A small-molecule ligand and the protein it binds are described below.
Small molecule (SMILES): Nc1nc2c(c(=O)[nH]1)N[C@@H](/C(S)=C(/S)[C@H](O)CO[P](=O)(O)O[P](=O)(O)OC[C@H]1O[C@@H](n3cnc4c(=O)[nH]c(N)nc43)[C@H](O)[C@@H]1O)C=N2

Sequence of chain 1.Q:
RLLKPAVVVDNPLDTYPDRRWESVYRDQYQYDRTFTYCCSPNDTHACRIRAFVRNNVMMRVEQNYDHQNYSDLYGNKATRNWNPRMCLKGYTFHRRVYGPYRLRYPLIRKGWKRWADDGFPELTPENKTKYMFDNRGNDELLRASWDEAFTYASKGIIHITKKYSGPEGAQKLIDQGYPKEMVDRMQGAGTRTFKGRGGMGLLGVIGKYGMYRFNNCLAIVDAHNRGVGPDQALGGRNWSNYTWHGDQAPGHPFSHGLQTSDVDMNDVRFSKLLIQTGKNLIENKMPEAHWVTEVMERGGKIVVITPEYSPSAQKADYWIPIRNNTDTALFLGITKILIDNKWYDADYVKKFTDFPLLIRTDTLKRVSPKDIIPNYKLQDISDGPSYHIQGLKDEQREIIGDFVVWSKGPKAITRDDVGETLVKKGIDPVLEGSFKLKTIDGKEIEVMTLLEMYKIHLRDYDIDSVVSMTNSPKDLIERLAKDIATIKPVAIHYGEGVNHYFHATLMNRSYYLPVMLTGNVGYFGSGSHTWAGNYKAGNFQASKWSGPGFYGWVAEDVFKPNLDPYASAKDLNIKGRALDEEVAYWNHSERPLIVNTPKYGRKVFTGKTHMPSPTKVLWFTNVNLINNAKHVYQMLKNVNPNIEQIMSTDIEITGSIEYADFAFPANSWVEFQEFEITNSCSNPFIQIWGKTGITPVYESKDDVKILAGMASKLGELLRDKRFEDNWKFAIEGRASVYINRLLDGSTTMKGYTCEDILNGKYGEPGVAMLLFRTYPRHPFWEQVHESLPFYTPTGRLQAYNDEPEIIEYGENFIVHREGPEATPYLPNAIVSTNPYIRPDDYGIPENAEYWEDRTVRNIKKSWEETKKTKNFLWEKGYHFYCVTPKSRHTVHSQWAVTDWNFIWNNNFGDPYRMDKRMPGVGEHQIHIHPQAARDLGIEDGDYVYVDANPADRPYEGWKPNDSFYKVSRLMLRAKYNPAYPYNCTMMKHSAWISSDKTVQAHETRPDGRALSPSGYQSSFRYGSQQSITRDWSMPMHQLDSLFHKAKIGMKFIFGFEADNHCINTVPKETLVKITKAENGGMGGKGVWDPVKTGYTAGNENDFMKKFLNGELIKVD

Binding-site contacts:
Ligand atom N2 contacts residue THR680 of chain 1.Q at 3.1 Å (h-bond).
Ligand atom C20 contacts residue HIS1020 of chain 1.Q at 3.0 Å.
Ligand atom O1A contacts residue GLN925 of chain 1.Q at 3.2 Å.
Ligand atom C10 contacts residue HIS923 of chain 1.Q at 3.2 Å.
Ligand atom O14 contacts residue HIS531 of chain 1.Q at 3.0 Å.
Ligand atom S13 contacts residue MD11 of chain 1.GC at 3.1 Å (h-bond).
Ligand atom O3A contacts residue HIS273 of chain 1.Q at 3.0 Å (h-bond).
Ligand atom S12 contacts residue ASN70 of chain 1.Q at 2.9 Å (h-bond).
Ligand atom N18 contacts residue HIS1020 of chain 1.Q at 2.9 Å (h-bond).
Ligand atom N2 contacts residue ASP734 of chain 1.Q at 2.8 Å (salt-bridge).
Ligand atom O1A contacts residue VAL922 of chain 1.Q at 3.1 Å (h-bond).
Ligand atom N16 contacts residue GLN1057 of chain 1.Q at 3.1 Å (h-bond).
Ligand atom N8 contacts residue HIS1020 of chain 1.Q at 2.7 Å (h-bond).
Ligand atom O3B contacts residue HIS923 of chain 1.Q at 3.0 Å.
Ligand atom C1' contacts residue ASP681 of chain 1.Q at 3.1 Å.
Ligand atom N16 contacts residue THR915 of chain 1.Q at 2.4 Å (h-bond).
Ligand atom N2 contacts residue THR652 of chain 1.Q at 2.9 Å (h-bond).
Ligand atom S13 contacts residue LYS917 of chain 1.Q at 3.1 Å (salt-bridge).
Ligand atom S13 contacts residue HIS273 of chain 1.Q at 3.2 Å (h-bond).
Ligand atom O4' contacts residue ASP681 of chain 1.Q at 3.2 Å (salt-bridge).
Ligand atom O11 contacts residue HIS1020 of chain 1.Q at 3.1 Å (h-bond).
Ligand atom O2A contacts residue SER924 of chain 1.Q at 2.3 Å (h-bond).
Ligand atom O6 contacts residue LYS236 of chain 1.Q at 3.3 Å (salt-bridge).
Ligand atom O2B contacts residue VAL654 of chain 1.Q at 3.0 Å.
Ligand atom O1B contacts residue ASN655 of chain 1.Q at 3.1 Å (h-bond).
Ligand atom O11 contacts residue HIS923 of chain 1.Q at 2.9 Å.
Ligand atom N1 contacts residue ASP734 of chain 1.Q at 3.0 Å (salt-bridge).
Ligand atom N17 contacts residue THR915 of chain 1.Q at 2.7 Å (h-bond).
Ligand atom C17 contacts residue THR915 of chain 1.Q at 2.9 Å.
Ligand atom S12 contacts residue ASP275 of chain 1.Q at 3.3 Å (salt-bridge).
Ligand atom S12 contacts residue HIS923 of chain 1.Q at 3.1 Å (h-bond).
Ligand atom O14 contacts residue THR915 of chain 1.Q at 3.1 Å (h-bond).
Ligand atom O3' contacts residue ASP681 of chain 1.Q at 2.7 Å (salt-bridge).
Ligand atom O14 contacts residue LYS917 of chain 1.Q at 3.2 Å (salt-bridge).
Ligand atom N15 contacts residue LYS917 of chain 1.Q at 2.7 Å (salt-bridge).
Ligand atom O1B contacts residue ASN659 of chain 1.Q at 2.6 Å (h-bond).
Ligand atom S12 contacts residue MD11 of chain 1.GC at 2.5 Å (h-bond).
Ligand atom S13 contacts residue ASP275 of chain 1.Q at 2.1 Å (salt-bridge).
Ligand atom C15 contacts residue THR915 of chain 1.Q at 3.2 Å.
Ligand atom O2A contacts residue ASN659 of chain 1.Q at 3.3 Å (h-bond).